Sequence of chain 1.A:
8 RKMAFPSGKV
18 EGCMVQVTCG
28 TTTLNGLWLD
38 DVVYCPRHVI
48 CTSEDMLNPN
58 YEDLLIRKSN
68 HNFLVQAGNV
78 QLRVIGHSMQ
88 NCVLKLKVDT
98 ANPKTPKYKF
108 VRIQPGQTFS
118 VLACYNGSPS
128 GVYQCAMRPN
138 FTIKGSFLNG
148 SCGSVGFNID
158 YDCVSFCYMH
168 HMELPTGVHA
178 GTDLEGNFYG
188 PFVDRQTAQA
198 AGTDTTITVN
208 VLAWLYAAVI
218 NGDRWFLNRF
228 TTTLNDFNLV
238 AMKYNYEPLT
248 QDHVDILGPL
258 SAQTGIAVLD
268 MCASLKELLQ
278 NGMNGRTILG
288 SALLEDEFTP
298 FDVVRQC

Binding-site contacts:
Ligand atom C27 contacts residue YLS1 of chain 1.D at 0.0 Å.
Ligand atom C19 contacts residue CYS149 of chain 1.A at 1.8 Å (hydrophobic).
Ligand atom C12 contacts residue YLS1 of chain 1.D at 0.1 Å.
Ligand atom C13 contacts residue YLS1 of chain 1.D at 0.1 Å.
Ligand atom O20 contacts residue CYS149 of chain 1.A at 2.6 Å (h-bond).
Ligand atom N10 contacts residue YLS1 of chain 1.D at 0.1 Å (h-bond).
Ligand atom O18 contacts residue YLS1 of chain 1.D at 0.0 Å (h-bond).
Ligand atom C06 contacts residue YLS1 of chain 1.D at 0.1 Å.
Ligand atom N10 contacts residue CYS149 of chain 1.A at 3.0 Å (h-bond).
Ligand atom C11 contacts residue CYS149 of chain 1.A at 2.7 Å (hydrophobic).
Ligand atom C24 contacts residue YLS1 of chain 1.D at 0.0 Å.
Ligand atom C04 contacts residue YLS1 of chain 1.D at 0.1 Å.
Ligand atom N15 contacts residue GLU170 of chain 1.A at 2.9 Å (salt-bridge).
Ligand atom C09 contacts residue YLS1 of chain 1.D at 0.1 Å.
Ligand atom C29 contacts residue YLS1 of chain 1.D at 0.0 Å.
Ligand atom C08 contacts residue YLS1 of chain 1.D at 0.1 Å.
Ligand atom C16 contacts residue YLS1 of chain 1.D at 0.0 Å.
Ligand atom C02 contacts residue YLS1 of chain 1.D at 0.0 Å.
Ligand atom N15 contacts residue YLS1 of chain 1.D at 0.0 Å (h-bond).
Ligand atom N03 contacts residue YLS1 of chain 1.D at 0.1 Å (h-bond).
Ligand atom O20 contacts residue YLS1 of chain 1.D at 1.3 Å.
Ligand atom O20 contacts residue HIS45 of chain 1.A at 3.1 Å (h-bond).
Ligand atom C07 contacts residue YLS1 of chain 1.D at 0.1 Å.
Ligand atom O18 contacts residue HIS167 of chain 1.A at 2.7 Å (h-bond).
Ligand atom C05 contacts residue YLS1 of chain 1.D at 0.2 Å.
Ligand atom C26 contacts residue YLS1 of chain 1.D at 0.0 Å.
Ligand atom C30 contacts residue YLS1 of chain 1.D at 0.0 Å.
Ligand atom C19 contacts residue YLS1 of chain 1.D at 0.1 Å.
Ligand atom C23 contacts residue YLS1 of chain 1.D at 0.0 Å.
Ligand atom C14 contacts residue YLS1 of chain 1.D at 0.0 Å.
Ligand atom O22 contacts residue YLS1 of chain 1.D at 0.1 Å (h-bond).
Ligand atom C17 contacts residue YLS1 of chain 1.D at 0.0 Å.
Ligand atom O21 contacts residue YLS1 of chain 1.D at 0.1 Å (h-bond).
Ligand atom N10 contacts residue HIS168 of chain 1.A at 2.8 Å (h-bond).
Ligand atom C25 contacts residue YLS1 of chain 1.D at 0.0 Å.
Ligand atom F28 contacts residue YLS1 of chain 1.D at 0.0 Å.
Ligand atom O01 contacts residue YLS1 of chain 1.D at 0.0 Å (h-bond).
Ligand atom C11 contacts residue YLS1 of chain 1.D at 0.1 Å.
Ligand atom O01 contacts residue GLU170 of chain 1.A at 3.1 Å (salt-bridge).
Ligand atom N03 contacts residue GLN193 of chain 1.A at 2.9 Å (h-bond).

The small molecule below binds the protein below.
Small molecule (SMILES): CC(C)C[C@H](NC(=O)OCc1ccc(F)cc1)C(=O)N[C@@H](C[C@@H]1CCNC1=O)C(O)S(=O)(=O)O